The protein below binds the small molecule below.
Small molecule (SMILES): NC(=O)[C@H]1CCCC[C@H]1NC(=O)C1(NC(=O)[C@H](Cc2ccc(OP(=O)(O)O)cc2)NC(=O)OCc2cccc(N)c2)CCCCC1

Binding-site contacts:
Ligand atom C6 contacts residue ARG11 of chain 1.B at 3.1 Å.
Ligand atom N45 contacts residue LEU64 of chain 1.B at 3.0 Å (h-bond).
Ligand atom O27 contacts residue ARG11 of chain 1.B at 2.8 Å (salt-bridge).
Ligand atom C42 contacts residue LEU64 of chain 1.B at 3.4 Å (hydrophobic).
Ligand atom C30 contacts residue PHE52 of chain 1.B at 3.5 Å (hydrophobic).
Ligand atom P24 contacts residue ARG30 of chain 1.B at 3.4 Å.
Ligand atom C42 contacts residue TRP65 of chain 1.B at 3.7 Å (hydrophobic).
Ligand atom C43 contacts residue TRP65 of chain 1.B at 3.6 Å (hydrophobic).
Ligand atom C16 contacts residue HIS51 of chain 1.B at 3.6 Å.
Ligand atom O25 contacts residue SER32 of chain 1.B at 3.0 Å (h-bond).
Ligand atom C2 contacts residue ARG11 of chain 1.B at 3.6 Å.
Ligand atom N1 contacts residue SER34 of chain 1.B at 3.6 Å.
Ligand atom C17 contacts residue SER40 of chain 1.B at 3.7 Å.
Ligand atom N28 contacts residue HIS51 of chain 1.B at 2.9 Å (h-bond).
Ligand atom O27 contacts residue ARG30 of chain 1.B at 2.8 Å (salt-bridge).
Ligand atom C10 contacts residue ARG11 of chain 1.B at 3.6 Å.
Ligand atom C14 contacts residue HIS51 of chain 1.B at 3.5 Å.
Ligand atom C14 contacts residue LYS53 of chain 1.B at 3.5 Å.
Ligand atom O26 contacts residue SER32 of chain 1.B at 3.2 Å (h-bond).
Ligand atom C7 contacts residue ARG11 of chain 1.B at 3.0 Å.
Ligand atom C44 contacts residue LYS53 of chain 1.B at 3.7 Å.
Ligand atom O46 contacts residue LYS53 of chain 1.B at 2.9 Å (salt-bridge).
Ligand atom O11 contacts residue ARG11 of chain 1.B at 2.7 Å (salt-bridge).
Ligand atom O23 contacts residue SER34 of chain 1.B at 3.2 Å (h-bond).
Ligand atom C13 contacts residue HIS51 of chain 1.B at 3.2 Å.
Ligand atom O46 contacts residue PHE52 of chain 1.B at 3.4 Å.
Ligand atom C31 contacts residue GLN50 of chain 1.B at 3.5 Å.
Ligand atom O25 contacts residue SER40 of chain 1.B at 2.6 Å (h-bond).
Ligand atom C16 contacts residue LYS53 of chain 1.B at 3.5 Å.
Ligand atom C15 contacts residue LYS53 of chain 1.B at 3.6 Å.
Ligand atom C21 contacts residue HIS51 of chain 1.B at 3.5 Å.
Ligand atom P24 contacts residue SER32 of chain 1.B at 3.5 Å.
Ligand atom N45 contacts residue LYS53 of chain 1.B at 2.9 Å (salt-bridge).
Ligand atom C20 contacts residue LYS53 of chain 1.B at 3.7 Å.
Ligand atom N45 contacts residue LEU55 of chain 1.B at 3.2 Å.
Ligand atom C5 contacts residue ARG11 of chain 1.B at 3.5 Å.
Ligand atom O26 contacts residue SER34 of chain 1.B at 2.8 Å (h-bond).
Ligand atom P24 contacts residue SER34 of chain 1.B at 3.6 Å.
Ligand atom O25 contacts residue ARG30 of chain 1.B at 2.7 Å (salt-bridge).
Ligand atom C38 contacts residue TRP65 of chain 1.B at 3.6 Å (hydrophobic).

Sequence of chain 1.B:
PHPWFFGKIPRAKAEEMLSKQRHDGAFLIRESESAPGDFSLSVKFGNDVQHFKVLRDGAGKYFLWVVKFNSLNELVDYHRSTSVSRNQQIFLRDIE